This protein binds this small molecule.
Small molecule (SMILES): O=C(O)[C@@](O)(COP(=O)(O)O)[C@H](O)[C@H](O)COP(=O)(O)O

Sequence of chain 1.E:
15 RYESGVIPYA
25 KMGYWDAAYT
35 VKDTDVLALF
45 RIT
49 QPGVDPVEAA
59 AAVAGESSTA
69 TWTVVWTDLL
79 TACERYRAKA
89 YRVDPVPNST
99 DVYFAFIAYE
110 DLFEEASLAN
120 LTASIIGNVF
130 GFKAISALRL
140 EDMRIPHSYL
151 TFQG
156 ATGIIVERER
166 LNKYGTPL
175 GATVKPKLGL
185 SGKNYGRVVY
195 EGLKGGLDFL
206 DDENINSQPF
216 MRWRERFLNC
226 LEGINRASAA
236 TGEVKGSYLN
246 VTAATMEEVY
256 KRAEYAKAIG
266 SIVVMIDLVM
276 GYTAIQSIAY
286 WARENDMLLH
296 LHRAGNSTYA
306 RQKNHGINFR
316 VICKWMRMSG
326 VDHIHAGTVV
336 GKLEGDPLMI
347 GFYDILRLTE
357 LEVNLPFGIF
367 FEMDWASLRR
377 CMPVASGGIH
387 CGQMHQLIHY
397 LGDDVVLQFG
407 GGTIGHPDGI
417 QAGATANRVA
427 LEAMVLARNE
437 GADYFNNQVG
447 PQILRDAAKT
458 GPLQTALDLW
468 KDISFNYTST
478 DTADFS

Sequence of chain 2.E:
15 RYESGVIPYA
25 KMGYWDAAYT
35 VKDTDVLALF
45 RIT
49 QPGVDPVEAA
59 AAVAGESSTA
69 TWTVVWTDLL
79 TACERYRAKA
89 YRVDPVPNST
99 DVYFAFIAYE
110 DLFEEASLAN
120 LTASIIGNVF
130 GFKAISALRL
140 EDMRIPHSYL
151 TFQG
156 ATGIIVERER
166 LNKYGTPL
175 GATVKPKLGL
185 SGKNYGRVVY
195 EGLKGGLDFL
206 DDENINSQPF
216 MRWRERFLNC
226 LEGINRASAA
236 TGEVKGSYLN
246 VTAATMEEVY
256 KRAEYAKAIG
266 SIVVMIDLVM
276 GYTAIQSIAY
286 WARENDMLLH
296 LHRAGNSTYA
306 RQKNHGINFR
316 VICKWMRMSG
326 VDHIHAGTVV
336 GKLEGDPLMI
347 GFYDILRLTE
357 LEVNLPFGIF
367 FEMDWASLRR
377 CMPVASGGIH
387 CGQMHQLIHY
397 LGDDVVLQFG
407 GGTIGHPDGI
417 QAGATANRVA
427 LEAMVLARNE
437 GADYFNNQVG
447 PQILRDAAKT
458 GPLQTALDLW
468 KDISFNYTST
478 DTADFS

Binding-site contacts:
Ligand atom O4 contacts residue SER382 of chain 2.E at 2.8 Å (h-bond).
Ligand atom O2 contacts residue MG1 of chain 2.Y at 2.2 Å.
Ligand atom O1P contacts residue THR69 of chain 1.E at 2.5 Å (h-bond).
Ligand atom O7 contacts residue GLU64 of chain 1.E at 3.3 Å (salt-bridge).
Ligand atom O3 contacts residue KCX205 of chain 2.E at 2.6 Å (h-bond).
Ligand atom O3 contacts residue HIS297 of chain 2.E at 3.0 Å (h-bond).
Ligand atom O3 contacts residue GLU208 of chain 2.E at 2.9 Å (salt-bridge).
Ligand atom O2P contacts residue TRP70 of chain 1.E at 3.4 Å.
Ligand atom O3 contacts residue MG1 of chain 2.Y at 2.2 Å.
Ligand atom O7 contacts residue LYS337 of chain 2.E at 2.7 Å (salt-bridge).
Ligand atom O3P contacts residue GLY406 of chain 2.E at 2.8 Å (h-bond).
Ligand atom O1P contacts residue GLY407 of chain 2.E at 2.7 Å (h-bond).
Ligand atom O6 contacts residue LYS181 of chain 2.E at 2.8 Å (salt-bridge).
Ligand atom O6 contacts residue GLU208 of chain 2.E at 3.0 Å (salt-bridge).
Ligand atom O1P contacts residue LYS179 of chain 2.E at 3.4 Å.
Ligand atom O2P contacts residue GLY384 of chain 2.E at 3.0 Å (h-bond).
Ligand atom O6 contacts residue MG1 of chain 2.Y at 2.2 Å.
Ligand atom O5 contacts residue LEU338 of chain 2.E at 3.3 Å.
Ligand atom O5P contacts residue ARG298 of chain 2.E at 2.9 Å (salt-bridge).
Ligand atom O4 contacts residue GLY383 of chain 2.E at 3.2 Å (h-bond).
Ligand atom C3 contacts residue MG1 of chain 2.Y at 3.1 Å.
Ligand atom O2P contacts residue LYS337 of chain 2.E at 2.7 Å (salt-bridge).
Ligand atom O6P contacts residue SER382 of chain 2.E at 3.2 Å (h-bond).
Ligand atom O2P contacts residue THR69 of chain 1.E at 3.2 Å (h-bond).
Ligand atom O6P contacts residue HIS330 of chain 2.E at 2.7 Å (h-bond).
Ligand atom O6 contacts residue ASN127 of chain 1.E at 2.7 Å (h-bond).
Ligand atom O6 contacts residue ASP207 of chain 2.E at 3.2 Å (salt-bridge).
Ligand atom O3 contacts residue ASN127 of chain 1.E at 3.4 Å (h-bond).
Ligand atom C3 contacts residue KCX205 of chain 2.E at 3.1 Å.
Ligand atom P1 contacts residue THR69 of chain 1.E at 3.3 Å.
Ligand atom O4P contacts residue ARG298 of chain 2.E at 2.9 Å (salt-bridge).
Ligand atom C2 contacts residue MG1 of chain 2.Y at 2.9 Å.
Ligand atom O2P contacts residue GLY383 of chain 2.E at 3.4 Å.
Ligand atom O2 contacts residue LYS179 of chain 2.E at 3.1 Å (salt-bridge).
Ligand atom O2 contacts residue ASP207 of chain 2.E at 3.4 Å (salt-bridge).
Ligand atom C contacts residue MG1 of chain 2.Y at 3.0 Å.
Ligand atom O1 contacts residue LYS179 of chain 2.E at 3.3 Å (salt-bridge).
Ligand atom O2 contacts residue THR177 of chain 2.E at 2.8 Å (h-bond).
Ligand atom C contacts residue ASN127 of chain 1.E at 3.3 Å.
Ligand atom O2 contacts residue KCX205 of chain 2.E at 3.3 Å (h-bond).